A protein and the small-molecule ligand that binds it are described below.
Small molecule (SMILES): [H]/N=C(\N)NCCC[C@H](N)c1nc(-c2nc(-c3nc(C(=O)OCC)cs3)c(C)o2)cs1

Sequence of chain 1.B:
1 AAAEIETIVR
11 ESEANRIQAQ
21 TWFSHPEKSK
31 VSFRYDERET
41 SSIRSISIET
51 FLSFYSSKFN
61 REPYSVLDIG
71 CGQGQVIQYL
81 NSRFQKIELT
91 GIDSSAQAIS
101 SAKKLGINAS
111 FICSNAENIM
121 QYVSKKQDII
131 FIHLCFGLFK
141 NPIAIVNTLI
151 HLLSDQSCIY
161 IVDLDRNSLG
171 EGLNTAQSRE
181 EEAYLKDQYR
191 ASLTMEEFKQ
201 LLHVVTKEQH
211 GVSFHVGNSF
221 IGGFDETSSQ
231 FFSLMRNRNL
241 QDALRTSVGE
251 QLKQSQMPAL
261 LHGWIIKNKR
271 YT

Binding-site contacts:
Ligand atom C4 contacts residue TYR184 of chain 1.B at 3.5 Å (hydrophobic).
Ligand atom O9 contacts residue LEU134 of chain 1.B at 3.5 Å.
Ligand atom C6 contacts residue THR40 of chain 1.B at 3.3 Å.
Ligand atom O14 contacts residue MET257 of chain 1.B at 3.5 Å.
Ligand atom NH2 contacts residue GLN188 of chain 1.B at 3.0 Å (h-bond).
Ligand atom NH1 contacts residue GLY137 of chain 1.B at 3.6 Å.
Ligand atom CA contacts residue TYR184 of chain 1.B at 3.2 Å (hydrophobic).
Ligand atom N contacts residue ASP36 of chain 1.B at 3.7 Å.
Ligand atom CD contacts residue LEU138 of chain 1.B at 3.7 Å (hydrophobic).
Ligand atom CZ contacts residue ASP163 of chain 1.B at 3.5 Å.
Ligand atom CB contacts residue GLN188 of chain 1.B at 3.5 Å.
Ligand atom CB contacts residue LEU134 of chain 1.B at 3.6 Å (hydrophobic).
Ligand atom CA contacts residue ASP36 of chain 1.B at 3.5 Å.
Ligand atom NH1 contacts residue ASP163 of chain 1.B at 2.9 Å (salt-bridge).
Ligand atom CB contacts residue TYR184 of chain 1.B at 3.6 Å (hydrophobic).
Ligand atom N3 contacts residue THR40 of chain 1.B at 3.6 Å.
Ligand atom C11 contacts residue PRO258 of chain 1.B at 3.6 Å (hydrophobic).
Ligand atom CB contacts residue PHE23 of chain 1.B at 3.7 Å (hydrophobic).
Ligand atom CD contacts residue GLN188 of chain 1.B at 3.5 Å.
Ligand atom C2 contacts residue LEU164 of chain 1.B at 3.7 Å (hydrophobic).
Ligand atom S1 contacts residue TYR35 of chain 1.B at 3.5 Å (h-bond).
Ligand atom C10 contacts residue PHE220 of chain 1.B at 3.5 Å (hydrophobic).
Ligand atom O15 contacts residue PRO258 of chain 1.B at 3.7 Å.
Ligand atom O15 contacts residue MET257 of chain 1.B at 3.5 Å.
Ligand atom C9 contacts residue PRO258 of chain 1.B at 3.6 Å (hydrophobic).
Ligand atom CZ contacts residue SER192 of chain 1.B at 3.7 Å.
Ligand atom N contacts residue SAH1 of chain 1.G at 3.6 Å (h-bond).
Ligand atom C10 contacts residue PRO258 of chain 1.B at 3.2 Å (hydrophobic).
Ligand atom CD contacts residue LEU134 of chain 1.B at 3.3 Å (hydrophobic).
Ligand atom C1 contacts residue TYR35 of chain 1.B at 3.6 Å (hydrophobic).
Ligand atom O9 contacts residue THR40 of chain 1.B at 3.3 Å.
Ligand atom S5 contacts residue TYR184 of chain 1.B at 3.1 Å (h-bond).
Ligand atom C4 contacts residue ASP36 of chain 1.B at 3.4 Å.
Ligand atom CG contacts residue LEU134 of chain 1.B at 3.2 Å (hydrophobic).
Ligand atom C6 contacts residue LEU164 of chain 1.B at 3.6 Å (hydrophobic).
Ligand atom NH1 contacts residue SER192 of chain 1.B at 2.9 Å (h-bond).
Ligand atom NE contacts residue ASP163 of chain 1.B at 3.0 Å (salt-bridge).
Ligand atom C2 contacts residue THR40 of chain 1.B at 3.6 Å.
Ligand atom N contacts residue LEU134 of chain 1.B at 3.0 Å (h-bond).
Ligand atom C1 contacts residue LEU185 of chain 1.B at 3.6 Å (hydrophobic).